Sequence of chain 3.A:
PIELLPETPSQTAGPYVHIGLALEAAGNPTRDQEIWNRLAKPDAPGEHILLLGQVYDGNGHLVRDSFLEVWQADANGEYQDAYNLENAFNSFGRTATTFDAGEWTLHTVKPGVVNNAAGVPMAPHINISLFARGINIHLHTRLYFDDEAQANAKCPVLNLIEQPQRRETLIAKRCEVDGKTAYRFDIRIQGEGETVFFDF

A small-molecule ligand and the protein it binds are described below.
Small molecule (SMILES): Oc1ccc(F)cc1O

Sequence of chain 3.F:
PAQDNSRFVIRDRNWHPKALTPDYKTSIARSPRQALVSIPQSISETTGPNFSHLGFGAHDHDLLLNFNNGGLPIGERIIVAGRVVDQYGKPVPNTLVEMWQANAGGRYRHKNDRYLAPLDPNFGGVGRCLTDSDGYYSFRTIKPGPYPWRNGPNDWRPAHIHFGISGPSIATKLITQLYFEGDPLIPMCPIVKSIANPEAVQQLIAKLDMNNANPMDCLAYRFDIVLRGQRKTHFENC

Binding-site contacts:
Ligand atom C1 contacts residue TYR147 of chain 3.F at 2.1 Å (hydrophobic).
Ligand atom C2 contacts residue PRO15 of chain 3.A at 4.0 Å (hydrophobic).
Ligand atom C3 contacts residue FE1 of chain 3.X at 4.1 Å.
Ligand atom C1 contacts residue HIS160 of chain 3.F at 4.2 Å.
Ligand atom O8 contacts residue HIS162 of chain 3.F at 3.1 Å (h-bond).
Ligand atom C3 contacts residue TYR147 of chain 3.F at 3.5 Å (hydrophobic).
Ligand atom O7 contacts residue ARG157 of chain 3.F at 2.8 Å (salt-bridge).
Ligand atom C1 contacts residue ARG157 of chain 3.F at 3.9 Å.
Ligand atom O8 contacts residue TYR147 of chain 3.F at 2.7 Å (h-bond).
Ligand atom C5 contacts residue PRO15 of chain 3.A at 4.3 Å (hydrophobic).
Ligand atom C4 contacts residue TYR16 of chain 3.A at 3.8 Å (hydrophobic).
Ligand atom C4 contacts residue PRO15 of chain 3.A at 3.4 Å (hydrophobic).
Ligand atom F9 contacts residue TYR16 of chain 3.A at 3.5 Å.
Ligand atom C6 contacts residue TRP149 of chain 3.F at 4.4 Å (hydrophobic).
Ligand atom C5 contacts residue TYR147 of chain 3.F at 3.6 Å (hydrophobic).
Ligand atom C1 contacts residue FE1 of chain 3.X at 2.8 Å.
Ligand atom C1 contacts residue TYR108 of chain 3.F at 4.2 Å (hydrophobic).
Ligand atom O8 contacts residue TYR108 of chain 3.F at 3.1 Å (h-bond).
Ligand atom O7 contacts residue TYR108 of chain 3.F at 3.8 Å.
Ligand atom C2 contacts residue FE1 of chain 3.X at 2.8 Å.
Ligand atom O7 contacts residue HIS160 of chain 3.F at 3.0 Å (h-bond).
Ligand atom C6 contacts residue ARG157 of chain 3.F at 3.6 Å.
Ligand atom C3 contacts residue TYR16 of chain 3.A at 3.3 Å (hydrophobic).
Ligand atom F9 contacts residue PRO15 of chain 3.A at 3.0 Å.
Ligand atom C5 contacts residue TRP149 of chain 3.F at 4.0 Å (hydrophobic).
Ligand atom C6 contacts residue FE1 of chain 3.X at 4.2 Å.
Ligand atom C2 contacts residue TYR147 of chain 3.F at 2.5 Å (hydrophobic).
Ligand atom O7 contacts residue HIS162 of chain 3.F at 3.7 Å.
Ligand atom O8 contacts residue TYR16 of chain 3.A at 3.8 Å.
Ligand atom O7 contacts residue TYR147 of chain 3.F at 1.9 Å (h-bond).
Ligand atom C2 contacts residue TYR16 of chain 3.A at 4.0 Å (hydrophobic).
Ligand atom C4 contacts residue TYR147 of chain 3.F at 4.0 Å (hydrophobic).
Ligand atom C2 contacts residue TYR108 of chain 3.F at 3.9 Å (hydrophobic).
Ligand atom C2 contacts residue HIS162 of chain 3.F at 4.2 Å.
Ligand atom C1 contacts residue HIS162 of chain 3.F at 4.4 Å.
Ligand atom C3 contacts residue PRO15 of chain 3.A at 3.3 Å (hydrophobic).
Ligand atom C6 contacts residue TYR147 of chain 3.F at 2.9 Å (hydrophobic).
Ligand atom O7 contacts residue FE1 of chain 3.X at 2.1 Å.
Ligand atom O8 contacts residue HIS160 of chain 3.F at 4.2 Å.
Ligand atom O8 contacts residue FE1 of chain 3.X at 2.0 Å.